Binding-site contacts:
Ligand atom C2 contacts residue ARG98 of chain 17.A at 3.4 Å.
Ligand atom C3 contacts residue ARG224 of chain 17.A at 3.5 Å.
Ligand atom O1S contacts residue ARG98 of chain 17.A at 3.6 Å.
Ligand atom C1 contacts residue ARG224 of chain 17.A at 3.8 Å.
Ligand atom C3 contacts residue TRP117 of chain 17.A at 3.5 Å (hydrophobic).
Ligand atom C16 contacts residue ARG224 of chain 17.A at 4.0 Å.
Ligand atom N1 contacts residue TRP117 of chain 17.A at 4.1 Å.
Ligand atom O1S contacts residue THR226 of chain 17.A at 4.3 Å.
Ligand atom N1 contacts residue ARG98 of chain 17.A at 4.3 Å.
Ligand atom S1 contacts residue ARG98 of chain 17.A at 4.4 Å.
Ligand atom C2 contacts residue ARG224 of chain 17.A at 3.8 Å.
Ligand atom O3S contacts residue THR226 of chain 17.A at 4.0 Å.
Ligand atom N1 contacts residue ARG224 of chain 17.A at 4.2 Å.
Ligand atom C15 contacts residue ARG224 of chain 17.A at 3.3 Å.
Ligand atom O1S contacts residue ASP228 of chain 17.A at 3.6 Å.
Ligand atom C13 contacts residue ARG224 of chain 17.A at 4.1 Å.
Ligand atom C15 contacts residue TRP117 of chain 17.A at 4.2 Å (hydrophobic).
Ligand atom C1 contacts residue ARG98 of chain 17.A at 3.2 Å.
Ligand atom C3 contacts residue ARG98 of chain 17.A at 3.2 Å.
Ligand atom C14 contacts residue ARG224 of chain 17.A at 4.5 Å.
Ligand atom C16 contacts residue TRP117 of chain 17.A at 3.7 Å (hydrophobic).

Sequence of chain 17.A:
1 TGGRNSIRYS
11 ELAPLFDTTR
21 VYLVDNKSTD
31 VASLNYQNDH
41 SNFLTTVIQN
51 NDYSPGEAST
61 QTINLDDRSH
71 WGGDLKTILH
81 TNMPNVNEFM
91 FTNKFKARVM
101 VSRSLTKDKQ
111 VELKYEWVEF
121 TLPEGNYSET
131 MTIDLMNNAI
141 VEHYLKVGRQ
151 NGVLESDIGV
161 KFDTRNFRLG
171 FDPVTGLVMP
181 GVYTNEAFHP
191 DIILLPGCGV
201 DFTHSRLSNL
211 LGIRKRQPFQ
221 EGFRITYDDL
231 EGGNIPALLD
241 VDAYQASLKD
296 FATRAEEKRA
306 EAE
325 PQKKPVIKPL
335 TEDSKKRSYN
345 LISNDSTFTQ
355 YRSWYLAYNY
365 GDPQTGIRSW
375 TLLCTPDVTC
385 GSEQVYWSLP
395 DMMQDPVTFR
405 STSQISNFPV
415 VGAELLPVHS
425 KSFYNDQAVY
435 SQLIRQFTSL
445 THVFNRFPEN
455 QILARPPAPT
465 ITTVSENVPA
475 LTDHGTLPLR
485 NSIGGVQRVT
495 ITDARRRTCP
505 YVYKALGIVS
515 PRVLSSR

The small molecule below binds the protein below.
Small molecule (SMILES): CCCCCCCCCCCC[N+](C)(C)CCCS(=O)(=O)O